Binding-site contacts:
Ligand atom O27 contacts residue SER128 of chain 1.C at 2.3 Å (h-bond).
Ligand atom O13 contacts residue QUE1 of chain 1.N at 3.0 Å.
Ligand atom O29 contacts residue THR208 of chain 1.C at 2.9 Å (h-bond).
Ligand atom C18 contacts residue ASN133 of chain 1.C at 3.7 Å.
Ligand atom C3 contacts residue QUE1 of chain 1.N at 3.4 Å.
Ligand atom O23 contacts residue GLY130 of chain 1.C at 3.7 Å.
Ligand atom O27 contacts residue ALA129 of chain 1.C at 3.0 Å (h-bond).
Ligand atom O30 contacts residue QUE1 of chain 1.N at 3.3 Å (h-bond).
Ligand atom C18 contacts residue ALA129 of chain 1.C at 3.4 Å (hydrophobic).
Ligand atom C10 contacts residue NAP1 of chain 1.L at 3.5 Å.
Ligand atom O12 contacts residue LEU192 of chain 1.C at 3.7 Å.
Ligand atom C17 contacts residue GLN227 of chain 1.C at 3.3 Å.
Ligand atom C11 contacts residue QUE1 of chain 1.N at 3.7 Å.
Ligand atom O29 contacts residue SER205 of chain 1.C at 3.5 Å.
Ligand atom O29 contacts residue PRO204 of chain 1.C at 3.0 Å (h-bond).
Ligand atom O23 contacts residue ALA129 of chain 1.C at 3.8 Å.
Ligand atom O27 contacts residue NAP1 of chain 1.L at 3.2 Å.
Ligand atom C1 contacts residue QUE1 of chain 1.N at 3.3 Å.
Ligand atom O24 contacts residue GLN227 of chain 1.C at 2.6 Å (h-bond).
Ligand atom C9 contacts residue QUE1 of chain 1.N at 3.3 Å.
Ligand atom O13 contacts residue NAP1 of chain 1.L at 3.2 Å.
Ligand atom C9 contacts residue SER128 of chain 1.C at 3.4 Å.
Ligand atom C9 contacts residue NAP1 of chain 1.L at 3.3 Å.
Ligand atom O27 contacts residue QUE1 of chain 1.N at 3.2 Å (h-bond).
Ligand atom C4 contacts residue QUE1 of chain 1.N at 3.8 Å.
Ligand atom C16 contacts residue GLN227 of chain 1.C at 3.3 Å.
Ligand atom C19 contacts residue ALA129 of chain 1.C at 3.6 Å (hydrophobic).
Ligand atom O24 contacts residue ASN133 of chain 1.C at 3.0 Å (h-bond).
Ligand atom C5 contacts residue LEU192 of chain 1.C at 3.4 Å (hydrophobic).
Ligand atom C2 contacts residue QUE1 of chain 1.N at 3.3 Å.
Ligand atom C14 contacts residue ALA129 of chain 1.C at 3.8 Å (hydrophobic).
Ligand atom O23 contacts residue ASN133 of chain 1.C at 2.7 Å (h-bond).
Ligand atom O13 contacts residue SER128 of chain 1.C at 3.0 Å (h-bond).
Ligand atom C4 contacts residue LEU192 of chain 1.C at 3.7 Å (hydrophobic).
Ligand atom C10 contacts residue SER128 of chain 1.C at 3.2 Å.
Ligand atom C16 contacts residue ALA129 of chain 1.C at 3.8 Å (hydrophobic).
Ligand atom C10 contacts residue QUE1 of chain 1.N at 3.4 Å.
Ligand atom O12 contacts residue ILE222 of chain 1.C at 3.7 Å.
Ligand atom O23 contacts residue ILE134 of chain 1.C at 3.5 Å.
Ligand atom C17 contacts residue ALA129 of chain 1.C at 3.5 Å (hydrophobic).

Sequence of chain 1.C:
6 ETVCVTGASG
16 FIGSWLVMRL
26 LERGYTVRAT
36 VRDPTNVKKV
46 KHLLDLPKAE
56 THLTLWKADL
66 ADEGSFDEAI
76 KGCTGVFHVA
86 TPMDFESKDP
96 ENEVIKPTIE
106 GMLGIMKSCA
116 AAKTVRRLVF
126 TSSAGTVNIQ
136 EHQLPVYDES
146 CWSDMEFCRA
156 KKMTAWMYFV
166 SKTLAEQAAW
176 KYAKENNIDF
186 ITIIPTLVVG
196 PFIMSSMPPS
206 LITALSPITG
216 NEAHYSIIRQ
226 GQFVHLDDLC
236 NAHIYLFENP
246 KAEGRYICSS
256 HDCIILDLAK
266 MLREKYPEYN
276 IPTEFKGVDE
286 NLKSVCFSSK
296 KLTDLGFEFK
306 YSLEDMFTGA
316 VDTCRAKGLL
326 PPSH

A small-molecule ligand and the protein it binds are described below.
Small molecule (SMILES): O=c1c(O)c(-c2ccc(O)c(O)c2)oc2cc(O)cc(O)c12